Sequence of chain 9.C:
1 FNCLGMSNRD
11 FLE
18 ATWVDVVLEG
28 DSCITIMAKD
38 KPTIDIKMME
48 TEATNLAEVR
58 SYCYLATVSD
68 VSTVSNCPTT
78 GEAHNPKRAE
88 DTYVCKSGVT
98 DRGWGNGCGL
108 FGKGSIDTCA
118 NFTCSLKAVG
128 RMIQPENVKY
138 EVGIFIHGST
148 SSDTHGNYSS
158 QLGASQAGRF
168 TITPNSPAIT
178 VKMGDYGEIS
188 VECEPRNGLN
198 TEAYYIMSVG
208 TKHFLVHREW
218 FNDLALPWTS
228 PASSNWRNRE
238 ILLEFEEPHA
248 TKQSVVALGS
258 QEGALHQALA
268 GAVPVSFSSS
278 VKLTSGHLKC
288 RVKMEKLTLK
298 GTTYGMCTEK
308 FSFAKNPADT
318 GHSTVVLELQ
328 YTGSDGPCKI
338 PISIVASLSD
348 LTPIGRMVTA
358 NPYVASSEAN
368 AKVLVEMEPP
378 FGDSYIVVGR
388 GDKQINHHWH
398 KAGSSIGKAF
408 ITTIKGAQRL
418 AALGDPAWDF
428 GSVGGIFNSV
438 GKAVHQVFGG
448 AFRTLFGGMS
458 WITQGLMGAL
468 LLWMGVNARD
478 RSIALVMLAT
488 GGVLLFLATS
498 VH

Binding-site contacts:
Ligand atom O5 contacts residue SER157 of chain 9.C at 3.8 Å.
Ligand atom C1 contacts residue SER157 of chain 9.C at 3.9 Å.
Ligand atom C1 contacts residue ASN154 of chain 9.C at 1.4 Å.
Ligand atom O5 contacts residue ASN154 of chain 9.C at 2.4 Å (h-bond).
Ligand atom N2 contacts residue ASN154 of chain 9.C at 2.9 Å (h-bond).
Ligand atom C7 contacts residue ASN154 of chain 9.C at 4.0 Å.
Ligand atom C2 contacts residue ASN154 of chain 9.C at 2.4 Å.
Ligand atom C5 contacts residue ASN154 of chain 9.C at 3.7 Å.
Ligand atom C8 contacts residue ASN154 of chain 9.C at 4.2 Å.
Ligand atom C3 contacts residue ASN154 of chain 9.C at 3.8 Å.
Ligand atom C4 contacts residue ASN154 of chain 9.C at 4.2 Å.

A small-molecule ligand and the protein it binds are described below.
Small molecule (SMILES): CC(=O)N[C@@H]1[C@@H](O)[C@H](O)[C@@H](CO)O[C@H]1O